This protein binds this small molecule.
Small molecule (SMILES): CC(=O)N[C@@H]1[C@@H](O)[C@H](O)[C@@H](CO)O[C@H]1O

Sequence of chain 1.C:
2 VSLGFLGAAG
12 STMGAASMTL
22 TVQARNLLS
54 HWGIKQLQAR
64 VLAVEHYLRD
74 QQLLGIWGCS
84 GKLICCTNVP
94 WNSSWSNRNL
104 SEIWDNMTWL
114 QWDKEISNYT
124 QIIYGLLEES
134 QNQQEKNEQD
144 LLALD

Binding-site contacts:
Ligand atom O7 contacts residue LEU103 of chain 1.C at 3.8 Å.
Ligand atom N2 contacts residue ASN102 of chain 1.C at 2.9 Å (h-bond).
Ligand atom O7 contacts residue GLU105 of chain 1.C at 2.6 Å (salt-bridge).
Ligand atom C7 contacts residue LEU103 of chain 1.C at 4.1 Å (hydrophobic).
Ligand atom C3 contacts residue ASN102 of chain 1.C at 3.8 Å.
Ligand atom O7 contacts residue SER104 of chain 1.C at 2.8 Å (h-bond).
Ligand atom C8 contacts residue GLU105 of chain 1.C at 3.6 Å.
Ligand atom C7 contacts residue GLU105 of chain 1.C at 3.5 Å.
Ligand atom C5 contacts residue ASN102 of chain 1.C at 3.7 Å.
Ligand atom C8 contacts residue ASN102 of chain 1.C at 3.5 Å.
Ligand atom C7 contacts residue ASN102 of chain 1.C at 3.0 Å.
Ligand atom O7 contacts residue ASN102 of chain 1.C at 2.9 Å (h-bond).
Ligand atom C2 contacts residue ASN102 of chain 1.C at 2.6 Å.
Ligand atom C8 contacts residue ARG101 of chain 1.C at 3.6 Å.
Ligand atom C8 contacts residue LEU103 of chain 1.C at 4.4 Å (hydrophobic).
Ligand atom C1 contacts residue ASN102 of chain 1.C at 1.4 Å.
Ligand atom C8 contacts residue SER104 of chain 1.C at 4.4 Å.
Ligand atom O5 contacts residue ASN102 of chain 1.C at 2.5 Å (h-bond).
Ligand atom C4 contacts residue ASN102 of chain 1.C at 4.3 Å.
Ligand atom C7 contacts residue SER104 of chain 1.C at 3.8 Å.
Ligand atom C8 contacts residue ILE106 of chain 1.C at 4.1 Å (hydrophobic).